Binding-site contacts:
Ligand atom C06 contacts residue PHE234 of chain 1.B at 3.6 Å (hydrophobic).
Ligand atom N10 contacts residue FAD1 of chain 1.I at 3.6 Å.
Ligand atom C01 contacts residue PHE234 of chain 1.B at 4.2 Å (hydrophobic).
Ligand atom C02 contacts residue LEU235 of chain 1.B at 4.0 Å (hydrophobic).
Ligand atom C09 contacts residue FAD1 of chain 1.I at 3.5 Å.
Ligand atom C03 contacts residue FAD1 of chain 1.I at 3.6 Å.
Ligand atom C05 contacts residue PHE234 of chain 1.B at 3.4 Å (hydrophobic).
Ligand atom N10 contacts residue GLU377 of chain 1.B at 3.6 Å.
Ligand atom C04 contacts residue FAD1 of chain 1.I at 3.5 Å.
Ligand atom C09 contacts residue GLU377 of chain 1.B at 4.2 Å.
Ligand atom N11 contacts residue LYS101 of chain 1.B at 4.2 Å.
Ligand atom C06 contacts residue LEU235 of chain 1.B at 4.0 Å (hydrophobic).
Ligand atom C08 contacts residue FAD1 of chain 1.I at 3.4 Å.
Ligand atom C06 contacts residue GLU238 of chain 1.B at 3.8 Å.
Ligand atom C01 contacts residue SO41 of chain 1.J at 4.4 Å.
Ligand atom C04 contacts residue PHE234 of chain 1.B at 3.8 Å (hydrophobic).
Ligand atom N10 contacts residue PHE234 of chain 1.B at 3.5 Å.
Ligand atom C08 contacts residue PHE406 of chain 1.B at 4.2 Å (hydrophobic).
Ligand atom C01 contacts residue FAD1 of chain 1.I at 3.3 Å.
Ligand atom C02 contacts residue SO41 of chain 1.J at 3.8 Å.
Ligand atom C09 contacts residue PHE234 of chain 1.B at 3.3 Å (hydrophobic).
Ligand atom C02 contacts residue FAD1 of chain 1.I at 3.5 Å.
Ligand atom C07 contacts residue TRP407 of chain 1.B at 3.7 Å (hydrophobic).
Ligand atom N10 contacts residue HIS378 of chain 1.B at 4.3 Å.
Ligand atom C07 contacts residue PHE234 of chain 1.B at 3.4 Å (hydrophobic).
Ligand atom N11 contacts residue GLU238 of chain 1.B at 2.6 Å (salt-bridge).
Ligand atom C09 contacts residue PHE406 of chain 1.B at 4.4 Å (hydrophobic).
Ligand atom N11 contacts residue FAD1 of chain 1.I at 3.0 Å (h-bond).
Ligand atom C07 contacts residue GLU238 of chain 1.B at 3.9 Å.
Ligand atom C05 contacts residue FAD1 of chain 1.I at 3.3 Å.
Ligand atom C09 contacts residue HIS378 of chain 1.B at 3.9 Å.
Ligand atom C01 contacts residue LEU235 of chain 1.B at 3.7 Å (hydrophobic).
Ligand atom C06 contacts residue FAD1 of chain 1.I at 3.2 Å.
Ligand atom N11 contacts residue TRP407 of chain 1.B at 3.1 Å (h-bond).
Ligand atom N11 contacts residue PHE234 of chain 1.B at 3.8 Å.
Ligand atom C07 contacts residue FAD1 of chain 1.I at 3.2 Å.
Ligand atom C03 contacts residue SO41 of chain 1.J at 3.9 Å.
Ligand atom C08 contacts residue TRP407 of chain 1.B at 3.4 Å (hydrophobic).
Ligand atom N11 contacts residue SER408 of chain 1.B at 3.7 Å.
Ligand atom C08 contacts residue PHE234 of chain 1.B at 3.5 Å (hydrophobic).

This protein binds this small molecule.
Small molecule (SMILES): Nc1ccnc2ccccc12

Sequence of chain 1.B:
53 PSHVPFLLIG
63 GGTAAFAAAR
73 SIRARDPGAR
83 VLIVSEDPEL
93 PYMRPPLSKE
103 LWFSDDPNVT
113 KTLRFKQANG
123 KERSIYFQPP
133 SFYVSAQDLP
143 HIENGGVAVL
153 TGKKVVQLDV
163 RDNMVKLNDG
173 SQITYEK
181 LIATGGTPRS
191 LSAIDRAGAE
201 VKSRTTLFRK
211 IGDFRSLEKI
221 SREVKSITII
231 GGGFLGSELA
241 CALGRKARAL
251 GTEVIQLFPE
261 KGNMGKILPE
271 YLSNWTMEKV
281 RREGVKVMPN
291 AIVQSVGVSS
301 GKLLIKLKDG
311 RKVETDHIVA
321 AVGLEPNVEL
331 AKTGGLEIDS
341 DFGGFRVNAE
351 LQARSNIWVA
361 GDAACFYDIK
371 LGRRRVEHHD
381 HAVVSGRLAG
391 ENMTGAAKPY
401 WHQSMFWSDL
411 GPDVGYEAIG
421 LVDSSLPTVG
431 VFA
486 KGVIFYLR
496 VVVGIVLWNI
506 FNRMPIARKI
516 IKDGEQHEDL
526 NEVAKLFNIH